A protein and the small-molecule ligand that binds it are described below.
Small molecule (SMILES): O=C(NC1=c2ccccc2=C2C1=CC=CC2c1nc2ccncc2[nH]1)c1cccc2ncccc12

Sequence of chain 1.A:
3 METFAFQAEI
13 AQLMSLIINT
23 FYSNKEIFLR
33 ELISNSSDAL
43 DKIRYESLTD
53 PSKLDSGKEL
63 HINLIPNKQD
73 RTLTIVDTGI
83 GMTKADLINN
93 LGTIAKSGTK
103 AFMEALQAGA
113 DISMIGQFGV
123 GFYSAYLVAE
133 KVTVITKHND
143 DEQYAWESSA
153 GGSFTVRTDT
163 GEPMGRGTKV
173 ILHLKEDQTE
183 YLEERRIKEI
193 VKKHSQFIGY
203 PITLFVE

Binding-site contacts:
Ligand atom C17 contacts residue TYR125 of chain 1.A at 3.3 Å (hydrophobic).
Ligand atom C12 contacts residue TRP148 of chain 1.A at 3.4 Å (hydrophobic).
Ligand atom C11 contacts residue TRP148 of chain 1.A at 3.8 Å (hydrophobic).
Ligand atom N16 contacts residue TYR125 of chain 1.A at 2.7 Å (h-bond).
Ligand atom C35 contacts residue ASN37 of chain 1.A at 3.7 Å.
Ligand atom C34 contacts residue ASP79 of chain 1.A at 3.7 Å.
Ligand atom C11 contacts residue LEU89 of chain 1.A at 3.6 Å (hydrophobic).
Ligand atom C20 contacts residue GLY94 of chain 1.A at 3.4 Å.
Ligand atom C8 contacts residue LEU93 of chain 1.A at 3.8 Å (hydrophobic).
Ligand atom C2 contacts residue GLY121 of chain 1.A at 3.3 Å.
Ligand atom N21 contacts residue PHE8 of chain 1.A at 3.8 Å.
Ligand atom N21 contacts residue GLY94 of chain 1.A at 3.6 Å.
Ligand atom N15 contacts residue LEU93 of chain 1.A at 3.8 Å.
Ligand atom N32 contacts residue ALA41 of chain 1.A at 3.2 Å.
Ligand atom C20 contacts residue PHE156 of chain 1.A at 3.5 Å (hydrophobic).
Ligand atom C33 contacts residue THR170 of chain 1.A at 3.7 Å.
Ligand atom C18 contacts residue LEU89 of chain 1.A at 3.2 Å (hydrophobic).
Ligand atom C22 contacts residue PHE8 of chain 1.A at 3.7 Å (hydrophobic).
Ligand atom C19 contacts residue GLY94 of chain 1.A at 3.6 Å.
Ligand atom O26 contacts residue ASN37 of chain 1.A at 3.4 Å (h-bond).
Ligand atom N23 contacts residue MET84 of chain 1.A at 3.8 Å.
Ligand atom C19 contacts residue ILE90 of chain 1.A at 3.4 Å (hydrophobic).
Ligand atom N15 contacts residue TRP148 of chain 1.A at 3.6 Å.
Ligand atom C22 contacts residue ALA97 of chain 1.A at 3.8 Å (hydrophobic).
Ligand atom C10 contacts residue MET84 of chain 1.A at 3.8 Å (hydrophobic).
Ligand atom C33 contacts residue ASP79 of chain 1.A at 3.0 Å.
Ligand atom C9 contacts residue PHE124 of chain 1.A at 3.7 Å (hydrophobic).
Ligand atom C1 contacts residue LEU93 of chain 1.A at 3.7 Å (hydrophobic).
Ligand atom C29 contacts residue MET84 of chain 1.A at 3.4 Å (hydrophobic).
Ligand atom N15 contacts residue LEU89 of chain 1.A at 2.7 Å (h-bond).
Ligand atom C5 contacts residue LEU93 of chain 1.A at 3.8 Å (hydrophobic).
Ligand atom C4 contacts residue LEU93 of chain 1.A at 3.5 Å (hydrophobic).
Ligand atom N32 contacts residue THR170 of chain 1.A at 3.5 Å (h-bond).
Ligand atom C27 contacts residue MET84 of chain 1.A at 3.5 Å (hydrophobic).
Ligand atom C31 contacts residue ALA41 of chain 1.A at 3.8 Å (hydrophobic).
Ligand atom C25 contacts residue MET84 of chain 1.A at 3.8 Å (hydrophobic).
Ligand atom C14 contacts residue TYR125 of chain 1.A at 3.7 Å (hydrophobic).
Ligand atom C19 contacts residue PHE156 of chain 1.A at 3.5 Å (hydrophobic).
Ligand atom C22 contacts residue TYR125 of chain 1.A at 3.6 Å (hydrophobic).
Ligand atom C19 contacts residue LEU89 of chain 1.A at 3.3 Å (hydrophobic).